Binding-site contacts:
Ligand atom C20 contacts residue PHE141 of chain 1.G at 3.6 Å (hydrophobic).
Ligand atom C34 contacts residue ILE140 of chain 1.G at 3.8 Å (hydrophobic).
Ligand atom C12 contacts residue HIS63 of chain 1.G at 3.9 Å.
Ligand atom C16 contacts residue VAL116 of chain 1.G at 3.6 Å (hydrophobic).
Ligand atom C19 contacts residue VAL116 of chain 1.G at 3.6 Å (hydrophobic).
Ligand atom C9 contacts residue PHE117 of chain 1.G at 3.6 Å (hydrophobic).
Ligand atom C18 contacts residue VAL116 of chain 1.G at 3.6 Å (hydrophobic).
Ligand atom C19 contacts residue PHE117 of chain 1.G at 3.5 Å (hydrophobic).
Ligand atom C17 contacts residue VAL116 of chain 1.G at 3.6 Å (hydrophobic).
Ligand atom C15 contacts residue MET105 of chain 1.G at 3.6 Å (hydrophobic).
Ligand atom C20 contacts residue VAL116 of chain 1.G at 3.8 Å (hydrophobic).
Ligand atom C16 contacts residue MET105 of chain 1.G at 3.6 Å (hydrophobic).
Ligand atom C8 contacts residue MET105 of chain 1.G at 3.9 Å (hydrophobic).
Ligand atom N4 contacts residue PHE118 of chain 1.G at 3.5 Å.
Ligand atom C8 contacts residue ALA67 of chain 1.G at 3.6 Å (hydrophobic).
Ligand atom N2 contacts residue HIS63 of chain 1.G at 3.9 Å.
Ligand atom C8 contacts residue VAL101 of chain 1.G at 3.8 Å (hydrophobic).
Ligand atom C14 contacts residue MET105 of chain 1.G at 3.4 Å (hydrophobic).
Ligand atom C29 contacts residue LEU64 of chain 1.G at 3.9 Å (hydrophobic).
Ligand atom C31 contacts residue CYS60 of chain 1.G at 3.8 Å (hydrophobic).
Ligand atom C35 contacts residue ILE137 of chain 1.G at 3.8 Å (hydrophobic).
Ligand atom C19 contacts residue PHE128 of chain 1.G at 3.9 Å (hydrophobic).
Ligand atom C21 contacts residue PHE117 of chain 1.G at 3.4 Å (hydrophobic).
Ligand atom C5 contacts residue HIS63 of chain 1.G at 3.5 Å.
Ligand atom C28 contacts residue LEU27 of chain 1.G at 3.7 Å (hydrophobic).
Ligand atom C25 contacts residue ALA108 of chain 1.G at 3.7 Å (hydrophobic).
Ligand atom N10 contacts residue PHE117 of chain 1.G at 3.0 Å (h-bond).
Ligand atom O11 contacts residue MET105 of chain 1.G at 3.5 Å.
Ligand atom N24 contacts residue PHE117 of chain 1.G at 3.8 Å.
Ligand atom C6 contacts residue MET105 of chain 1.G at 3.8 Å (hydrophobic).
Ligand atom C13 contacts residue PHE117 of chain 1.G at 3.8 Å (hydrophobic).
Ligand atom N4 contacts residue HIS63 of chain 1.G at 3.4 Å.
Ligand atom C7 contacts residue ALA67 of chain 1.G at 3.5 Å (hydrophobic).
Ligand atom C18 contacts residue PHE117 of chain 1.G at 4.0 Å (hydrophobic).
Ligand atom C25 contacts residue PHE117 of chain 1.G at 3.8 Å (hydrophobic).
Ligand atom N2 contacts residue PHE118 of chain 1.G at 3.9 Å.
Ligand atom O27 contacts residue GLN26 of chain 1.G at 3.4 Å (h-bond).
Ligand atom C8 contacts residue HIS63 of chain 1.G at 3.8 Å.
Ligand atom C9 contacts residue ALA108 of chain 1.G at 3.7 Å (hydrophobic).
Ligand atom O11 contacts residue ALA108 of chain 1.G at 3.5 Å.

Sequence of chain 1.G:
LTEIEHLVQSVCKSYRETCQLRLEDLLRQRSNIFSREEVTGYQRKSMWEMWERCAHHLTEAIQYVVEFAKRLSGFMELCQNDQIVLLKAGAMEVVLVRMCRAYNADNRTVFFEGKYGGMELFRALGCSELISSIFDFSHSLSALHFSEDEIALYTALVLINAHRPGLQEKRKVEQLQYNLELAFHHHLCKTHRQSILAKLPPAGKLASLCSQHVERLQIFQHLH

A protein and the small-molecule ligand that binds it are described below.
Small molecule (SMILES): CC(=O)N1C[C@H](C(=O)Nc2ccc(C)cc2C)[C@@H](c2nnc(C3CC(CC(C)C)C3)n2C2CC2)C1